Sequence of chain 1.B:
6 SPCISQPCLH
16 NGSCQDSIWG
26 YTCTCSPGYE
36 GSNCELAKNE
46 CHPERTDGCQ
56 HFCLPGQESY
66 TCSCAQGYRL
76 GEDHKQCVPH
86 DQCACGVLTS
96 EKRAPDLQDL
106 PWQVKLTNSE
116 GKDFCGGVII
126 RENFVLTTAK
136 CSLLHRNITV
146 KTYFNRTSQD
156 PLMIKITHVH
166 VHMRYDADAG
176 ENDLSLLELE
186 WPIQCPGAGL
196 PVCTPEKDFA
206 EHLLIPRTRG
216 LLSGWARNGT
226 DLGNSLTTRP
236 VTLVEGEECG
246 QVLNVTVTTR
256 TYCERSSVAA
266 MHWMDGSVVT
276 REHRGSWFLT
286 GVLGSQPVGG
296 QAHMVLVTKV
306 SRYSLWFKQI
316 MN

Binding-site contacts:
Ligand atom C6 contacts residue ASN16 of chain 1.B at 4.3 Å.
Ligand atom C2 contacts residue ASN16 of chain 1.B at 2.8 Å.
Ligand atom C4 contacts residue ASN16 of chain 1.B at 4.1 Å.
Ligand atom C7 contacts residue ASN16 of chain 1.B at 4.4 Å.
Ligand atom C1 contacts residue ASN16 of chain 1.B at 1.4 Å.
Ligand atom N2 contacts residue ASN16 of chain 1.B at 3.5 Å (h-bond).
Ligand atom C3 contacts residue ASN16 of chain 1.B at 4.0 Å.
Ligand atom O5 contacts residue ASN16 of chain 1.B at 2.0 Å (h-bond).
Ligand atom C5 contacts residue ASN16 of chain 1.B at 3.3 Å.

This protein binds this small molecule.
Small molecule (SMILES): CC(=O)N[C@@H]1[C@@H](O)[C@H](O)[C@@H](CO)O[C@H]1O